Binding-site contacts:
Ligand atom C01 contacts residue LYS37 of chain 1.A at 3.5 Å.
Ligand atom C23 contacts residue TYR87 of chain 1.A at 3.4 Å (hydrophobic).
Ligand atom C24 contacts residue LEU145 of chain 1.A at 3.5 Å (hydrophobic).
Ligand atom C23 contacts residue VAL16 of chain 1.A at 3.6 Å (hydrophobic).
Ligand atom C22 contacts residue TYR87 of chain 1.A at 3.6 Å (hydrophobic).
Ligand atom C25 contacts residue VAL24 of chain 1.A at 3.8 Å (hydrophobic).
Ligand atom C01 contacts residue LEU83 of chain 1.A at 3.5 Å (hydrophobic).
Ligand atom C32 contacts residue LEU83 of chain 1.A at 3.9 Å (hydrophobic).
Ligand atom C04 contacts residue VAL24 of chain 1.A at 3.8 Å (hydrophobic).
Ligand atom N08 contacts residue TYR87 of chain 1.A at 3.8 Å.
Ligand atom C22 contacts residue VAL16 of chain 1.A at 3.5 Å (hydrophobic).
Ligand atom C09 contacts residue TYR87 of chain 1.A at 3.8 Å (hydrophobic).
Ligand atom C23 contacts residue HIS88 of chain 1.A at 3.9 Å.
Ligand atom C32 contacts residue ASP156 of chain 1.A at 3.7 Å.
Ligand atom C07 contacts residue ALA35 of chain 1.A at 3.7 Å (hydrophobic).
Ligand atom C29 contacts residue LYS142 of chain 1.A at 3.5 Å.
Ligand atom C01 contacts residue THR85 of chain 1.A at 3.3 Å.
Ligand atom C09 contacts residue HIS88 of chain 1.A at 3.2 Å.
Ligand atom C07 contacts residue LEU145 of chain 1.A at 3.5 Å (hydrophobic).
Ligand atom O31 contacts residue LYS37 of chain 1.A at 3.6 Å.
Ligand atom C29 contacts residue ASN143 of chain 1.A at 3.5 Å.
Ligand atom C29 contacts residue ALA155 of chain 1.A at 3.7 Å (hydrophobic).
Ligand atom C12 contacts residue GLY91 of chain 1.A at 3.6 Å.
Ligand atom C13 contacts residue GLY91 of chain 1.A at 3.6 Å.
Ligand atom C06 contacts residue LEU145 of chain 1.A at 3.4 Å (hydrophobic).
Ligand atom O02 contacts residue LYS37 of chain 1.A at 3.5 Å.
Ligand atom C04 contacts residue THR85 of chain 1.A at 3.8 Å.
Ligand atom C10 contacts residue LEU145 of chain 1.A at 3.5 Å (hydrophobic).
Ligand atom N08 contacts residue HIS88 of chain 1.A at 3.0 Å (h-bond).
Ligand atom C09 contacts residue LEU145 of chain 1.A at 3.5 Å (hydrophobic).
Ligand atom C01 contacts residue ALA35 of chain 1.A at 3.6 Å (hydrophobic).
Ligand atom C07 contacts residue HIS86 of chain 1.A at 3.9 Å.
Ligand atom N08 contacts residue LEU145 of chain 1.A at 3.5 Å.
Ligand atom O28 contacts residue ALA155 of chain 1.A at 3.6 Å.
Ligand atom C14 contacts residue VAL16 of chain 1.A at 3.9 Å (hydrophobic).
Ligand atom C26 contacts residue LEU145 of chain 1.A at 3.8 Å (hydrophobic).
Ligand atom C13 contacts residue VAL16 of chain 1.A at 3.9 Å (hydrophobic).
Ligand atom C11 contacts residue VAL16 of chain 1.A at 3.8 Å (hydrophobic).
Ligand atom C04 contacts residue ALA35 of chain 1.A at 3.9 Å (hydrophobic).
Ligand atom C11 contacts residue GLY91 of chain 1.A at 3.9 Å.

The small molecule below binds the protein below.
Small molecule (SMILES): COc1cc(-c2cncc(-c3ccc(C4CCN(C)CC4)cc3)c2C)cc(OC)c1OC

Sequence of chain 1.A:
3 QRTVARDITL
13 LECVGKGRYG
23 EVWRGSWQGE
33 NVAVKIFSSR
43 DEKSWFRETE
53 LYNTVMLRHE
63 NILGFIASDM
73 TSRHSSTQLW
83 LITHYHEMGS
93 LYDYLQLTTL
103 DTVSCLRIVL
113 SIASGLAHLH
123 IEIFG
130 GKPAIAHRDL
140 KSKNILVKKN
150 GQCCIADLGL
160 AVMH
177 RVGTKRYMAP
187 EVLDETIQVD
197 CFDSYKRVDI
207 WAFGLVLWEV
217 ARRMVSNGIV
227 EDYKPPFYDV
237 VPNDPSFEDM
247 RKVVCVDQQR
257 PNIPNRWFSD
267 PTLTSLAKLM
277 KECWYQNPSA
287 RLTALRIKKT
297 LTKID